The small molecule below binds the protein below.
Small molecule (SMILES): O=[N+]([O-])c1ccc(O)c(O)c1

Binding-site contacts:
Ligand atom C5 contacts residue VAL201 of chain 1.F at 3.8 Å (hydrophobic).
Ligand atom C3 contacts residue VAL201 of chain 1.F at 4.4 Å (hydrophobic).
Ligand atom N9 contacts residue LYS193 of chain 1.F at 3.4 Å (salt-bridge).
Ligand atom N9 contacts residue VAL201 of chain 1.F at 3.7 Å.
Ligand atom C3 contacts residue ILE186 of chain 1.F at 3.7 Å (hydrophobic).
Ligand atom C5 contacts residue PRO198 of chain 1.F at 3.8 Å (hydrophobic).
Ligand atom C3 contacts residue ILE205 of chain 1.F at 4.1 Å (hydrophobic).
Ligand atom O10 contacts residue LYS193 of chain 1.F at 2.6 Å (salt-bridge).
Ligand atom O8 contacts residue ILE186 of chain 1.F at 4.4 Å.
Ligand atom O7 contacts residue GLN202 of chain 1.F at 2.5 Å (h-bond).
Ligand atom C6 contacts residue ILE205 of chain 1.F at 3.8 Å (hydrophobic).
Ligand atom O11 contacts residue PRO187 of chain 1.F at 3.3 Å.
Ligand atom O10 contacts residue PRO198 of chain 1.F at 3.9 Å.
Ligand atom C2 contacts residue ILE186 of chain 1.F at 4.3 Å (hydrophobic).
Ligand atom C5 contacts residue GLN202 of chain 1.F at 4.4 Å.
Ligand atom C6 contacts residue GLN202 of chain 1.F at 3.0 Å.
Ligand atom C2 contacts residue ILE205 of chain 1.F at 3.4 Å (hydrophobic).
Ligand atom O10 contacts residue VAL201 of chain 1.F at 3.7 Å.
Ligand atom O11 contacts residue ILE186 of chain 1.F at 4.0 Å.
Ligand atom O7 contacts residue ILE205 of chain 1.F at 3.2 Å.
Ligand atom C4 contacts residue ILE186 of chain 1.F at 4.3 Å (hydrophobic).
Ligand atom C3 contacts residue PRO187 of chain 1.F at 4.3 Å (hydrophobic).
Ligand atom C6 contacts residue PRO198 of chain 1.F at 4.2 Å (hydrophobic).
Ligand atom C5 contacts residue ILE205 of chain 1.F at 4.5 Å (hydrophobic).
Ligand atom O11 contacts residue LYS193 of chain 1.F at 3.3 Å.
Ligand atom C4 contacts residue VAL201 of chain 1.F at 3.8 Å (hydrophobic).
Ligand atom C1 contacts residue ILE205 of chain 1.F at 3.2 Å (hydrophobic).
Ligand atom O8 contacts residue ILE205 of chain 1.F at 3.6 Å.
Ligand atom O11 contacts residue VAL201 of chain 1.F at 4.2 Å.
Ligand atom N9 contacts residue PRO187 of chain 1.F at 4.5 Å.
Ligand atom N9 contacts residue ILE186 of chain 1.F at 4.4 Å.
Ligand atom C1 contacts residue GLN202 of chain 1.F at 3.1 Å.

Sequence of chain 1.F:
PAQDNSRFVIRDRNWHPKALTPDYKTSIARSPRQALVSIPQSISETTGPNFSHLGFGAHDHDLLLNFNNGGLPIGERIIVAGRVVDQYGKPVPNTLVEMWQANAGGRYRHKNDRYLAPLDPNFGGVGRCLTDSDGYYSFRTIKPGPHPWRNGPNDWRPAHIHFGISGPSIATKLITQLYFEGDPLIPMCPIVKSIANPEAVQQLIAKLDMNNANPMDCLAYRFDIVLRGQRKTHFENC